The protein below binds the small molecule below.
Small molecule (SMILES): O=C(O)c1cccc(N2C(=O)C(O)=C(C(=O)c3ccc(Cl)s3)[C@@H]2c2cc(Cl)c3c(c2)OCO3)c1

Binding-site contacts:
Ligand atom CAZ contacts residue ILE84 of chain 1.B at 3.9 Å (hydrophobic).
Ligand atom OAB contacts residue GLN33 of chain 1.B at 3.7 Å.
Ligand atom CBC contacts residue GLN33 of chain 1.B at 3.8 Å.
Ligand atom CAZ contacts residue LYS37 of chain 1.B at 3.5 Å.
Ligand atom OAB contacts residue GLN30 of chain 1.B at 2.7 Å (h-bond).
Ligand atom CAH contacts residue LYS37 of chain 1.B at 3.8 Å.
Ligand atom SAS contacts residue PHE117 of chain 1.B at 4.0 Å.
Ligand atom CAW contacts residue GLN33 of chain 1.B at 4.0 Å.
Ligand atom CAL contacts residue ILE84 of chain 1.B at 4.1 Å (hydrophobic).
Ligand atom CAJ contacts residue LYS37 of chain 1.B at 4.0 Å.
Ligand atom CL1 contacts residue ILE86 of chain 1.B at 3.8 Å.
Ligand atom CL2 contacts residue VAL34 of chain 1.B at 4.0 Å.
Ligand atom OAR contacts residue ILE84 of chain 1.B at 3.9 Å.
Ligand atom OAA contacts residue LYS40 of chain 1.B at 2.6 Å (salt-bridge).
Ligand atom CAI contacts residue LYS37 of chain 1.B at 4.0 Å.
Ligand atom CAV contacts residue GLN33 of chain 1.B at 3.8 Å.
Ligand atom NBH contacts residue GLN33 of chain 1.B at 3.6 Å (h-bond).
Ligand atom CAJ contacts residue GLN33 of chain 1.B at 3.2 Å.
Ligand atom CL1 contacts residue ASP91 of chain 1.B at 3.2 Å.
Ligand atom CL2 contacts residue LYS37 of chain 1.B at 3.7 Å.
Ligand atom CAT contacts residue LYS37 of chain 1.B at 4.1 Å.
Ligand atom CBG contacts residue GLN33 of chain 1.B at 3.7 Å.
Ligand atom CAP contacts residue VAL83 of chain 1.B at 3.9 Å (hydrophobic).
Ligand atom CAX contacts residue GLN33 of chain 1.B at 3.8 Å.
Ligand atom CAT contacts residue LYS40 of chain 1.B at 3.8 Å.
Ligand atom CL2 contacts residue PRO82 of chain 1.B at 3.4 Å.
Ligand atom OAB contacts residue ILE84 of chain 1.B at 3.8 Å.
Ligand atom OAR contacts residue LYS37 of chain 1.B at 4.1 Å.
Ligand atom OAR contacts residue VAL83 of chain 1.B at 4.0 Å.
Ligand atom CAM contacts residue GLN33 of chain 1.B at 4.0 Å.
Ligand atom CL1 contacts residue PHE117 of chain 1.B at 3.8 Å.
Ligand atom CAU contacts residue GLN30 of chain 1.B at 3.8 Å.
Ligand atom CBA contacts residue LYS37 of chain 1.B at 3.8 Å.
Ligand atom CAY contacts residue PHE117 of chain 1.B at 4.1 Å (hydrophobic).
Ligand atom CAU contacts residue GLN33 of chain 1.B at 3.9 Å.
Ligand atom CAM contacts residue LYS37 of chain 1.B at 3.7 Å.
Ligand atom CBF contacts residue ILE84 of chain 1.B at 3.9 Å (hydrophobic).
Ligand atom SAS contacts residue GLN30 of chain 1.B at 3.5 Å (h-bond).
Ligand atom OAE contacts residue GLN33 of chain 1.B at 4.1 Å.
Ligand atom CBF contacts residue LYS37 of chain 1.B at 3.8 Å.

Sequence of chain 1.B:
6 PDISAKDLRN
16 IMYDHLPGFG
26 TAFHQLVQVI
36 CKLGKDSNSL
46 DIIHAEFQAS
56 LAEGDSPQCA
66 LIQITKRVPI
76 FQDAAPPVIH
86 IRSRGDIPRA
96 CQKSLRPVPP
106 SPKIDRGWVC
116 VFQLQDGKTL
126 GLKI